A small-molecule ligand and the protein it binds are described below.
Small molecule (SMILES): CC(=O)N[C@@H]1[C@@H](O)[C@H](O)[C@@H](CO)O[C@H]1O

Binding-site contacts:
Ligand atom C2 contacts residue ASN404 of chain 1.D at 2.5 Å.
Ligand atom C7 contacts residue ASN404 of chain 1.D at 3.4 Å.
Ligand atom O7 contacts residue ASN404 of chain 1.D at 3.5 Å (h-bond).
Ligand atom C5 contacts residue LEU402 of chain 1.D at 4.2 Å (hydrophobic).
Ligand atom O5 contacts residue ASN404 of chain 1.D at 2.4 Å (h-bond).
Ligand atom O5 contacts residue LEU402 of chain 1.D at 4.5 Å.
Ligand atom C3 contacts residue ASN404 of chain 1.D at 3.8 Å.
Ligand atom C5 contacts residue ASN404 of chain 1.D at 3.7 Å.
Ligand atom C4 contacts residue ASN404 of chain 1.D at 4.2 Å.
Ligand atom N2 contacts residue ASN404 of chain 1.D at 2.9 Å (h-bond).
Ligand atom C1 contacts residue ASN404 of chain 1.D at 1.4 Å.
Ligand atom C8 contacts residue ASN404 of chain 1.D at 4.5 Å.

Sequence of chain 1.D:
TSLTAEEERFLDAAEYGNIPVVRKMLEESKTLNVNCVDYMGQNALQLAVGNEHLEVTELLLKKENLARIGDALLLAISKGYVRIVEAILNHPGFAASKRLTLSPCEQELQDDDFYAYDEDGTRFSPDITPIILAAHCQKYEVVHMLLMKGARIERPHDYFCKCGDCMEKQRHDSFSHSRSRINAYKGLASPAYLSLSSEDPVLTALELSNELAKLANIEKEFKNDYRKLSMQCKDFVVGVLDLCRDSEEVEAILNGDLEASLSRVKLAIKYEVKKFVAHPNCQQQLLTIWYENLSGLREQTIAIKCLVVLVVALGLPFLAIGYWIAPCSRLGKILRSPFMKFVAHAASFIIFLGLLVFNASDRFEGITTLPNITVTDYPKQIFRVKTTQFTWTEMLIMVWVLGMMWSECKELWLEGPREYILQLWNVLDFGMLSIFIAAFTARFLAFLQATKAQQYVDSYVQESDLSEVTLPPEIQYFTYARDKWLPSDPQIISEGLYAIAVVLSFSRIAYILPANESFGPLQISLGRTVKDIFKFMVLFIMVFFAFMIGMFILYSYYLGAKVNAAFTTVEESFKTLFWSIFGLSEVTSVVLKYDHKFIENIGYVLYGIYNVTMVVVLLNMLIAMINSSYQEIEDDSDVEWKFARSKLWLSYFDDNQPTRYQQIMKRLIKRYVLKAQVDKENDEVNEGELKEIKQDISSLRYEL